Binding-site contacts:
Ligand atom N contacts residue GLY310 of chain 1.A at 3.4 Å.
Ligand atom C contacts residue THR311 of chain 1.A at 3.7 Å.
Ligand atom C5 contacts residue LEU214 of chain 1.A at 3.6 Å (hydrophobic).
Ligand atom C contacts residue ASP124 of chain 1.A at 3.9 Å.
Ligand atom C3 contacts residue ASP170 of chain 1.A at 3.4 Å.
Ligand atom C5 contacts residue ASP124 of chain 1.A at 4.1 Å.
Ligand atom C1 contacts residue GLY310 of chain 1.A at 3.7 Å.
Ligand atom C2 contacts residue GLY310 of chain 1.A at 3.5 Å.
Ligand atom C6 contacts residue LEU214 of chain 1.A at 3.8 Å (hydrophobic).
Ligand atom C2 contacts residue TYR168 of chain 1.A at 4.0 Å (hydrophobic).
Ligand atom C1 contacts residue DMS1 of chain 1.I at 3.9 Å.
Ligand atom C6 contacts residue TYR168 of chain 1.A at 4.0 Å (hydrophobic).
Ligand atom C1 contacts residue DMS1 of chain 1.J at 4.0 Å.
Ligand atom N2 contacts residue ASP170 of chain 1.A at 3.5 Å (salt-bridge).
Ligand atom C7 contacts residue ASP124 of chain 1.A at 3.8 Å.
Ligand atom N contacts residue DMS1 of chain 1.I at 3.8 Å.
Ligand atom C contacts residue DMS1 of chain 1.I at 3.8 Å.
Ligand atom C contacts residue ASP308 of chain 1.A at 3.8 Å.
Ligand atom N1 contacts residue THR311 of chain 1.A at 3.1 Å (h-bond).
Ligand atom N contacts residue THR311 of chain 1.A at 3.7 Å.
Ligand atom N contacts residue ASP124 of chain 1.A at 3.0 Å (salt-bridge).
Ligand atom C3 contacts residue DMS1 of chain 1.J at 4.1 Å.
Ligand atom C5 contacts residue TYR168 of chain 1.A at 4.1 Å (hydrophobic).
Ligand atom C6 contacts residue GLY310 of chain 1.A at 3.5 Å.
Ligand atom N2 contacts residue GLY169 of chain 1.A at 4.2 Å.
Ligand atom N contacts residue ASP308 of chain 1.A at 3.0 Å (salt-bridge).
Ligand atom N1 contacts residue DMS1 of chain 1.I at 3.0 Å (h-bond).
Ligand atom N2 contacts residue DMS1 of chain 1.J at 3.5 Å (h-bond).
Ligand atom N1 contacts residue ASP308 of chain 1.A at 3.9 Å.
Ligand atom C4 contacts residue TYR168 of chain 1.A at 4.1 Å (hydrophobic).
Ligand atom C2 contacts residue DMS1 of chain 1.J at 4.2 Å.
Ligand atom C7 contacts residue GLY310 of chain 1.A at 3.1 Å.
Ligand atom N2 contacts residue DMS1 of chain 1.I at 4.2 Å.
Ligand atom N1 contacts residue GLY310 of chain 1.A at 3.5 Å (h-bond).
Ligand atom C1 contacts residue THR311 of chain 1.A at 4.0 Å.
Ligand atom C4 contacts residue ASP170 of chain 1.A at 4.2 Å.
Ligand atom C6 contacts residue ASP124 of chain 1.A at 3.1 Å.
Ligand atom C7 contacts residue TYR168 of chain 1.A at 4.1 Å (hydrophobic).
Ligand atom C3 contacts residue TYR168 of chain 1.A at 3.9 Å (hydrophobic).
Ligand atom C contacts residue GLY310 of chain 1.A at 3.1 Å.

Sequence of chain 1.A:
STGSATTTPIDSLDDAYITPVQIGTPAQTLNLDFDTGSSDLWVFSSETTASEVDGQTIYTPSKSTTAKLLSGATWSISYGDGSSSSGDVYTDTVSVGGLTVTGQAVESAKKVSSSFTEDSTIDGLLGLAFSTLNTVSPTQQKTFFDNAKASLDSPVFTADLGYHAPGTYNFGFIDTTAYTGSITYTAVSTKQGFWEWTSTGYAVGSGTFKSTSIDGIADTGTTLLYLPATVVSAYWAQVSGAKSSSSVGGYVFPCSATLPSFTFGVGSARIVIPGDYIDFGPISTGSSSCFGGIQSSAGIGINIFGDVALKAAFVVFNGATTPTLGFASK

This protein binds this small molecule.
Small molecule (SMILES): [H]/N=C1\N=C(N)c2ccccc21